Sequence of chain 1.A:
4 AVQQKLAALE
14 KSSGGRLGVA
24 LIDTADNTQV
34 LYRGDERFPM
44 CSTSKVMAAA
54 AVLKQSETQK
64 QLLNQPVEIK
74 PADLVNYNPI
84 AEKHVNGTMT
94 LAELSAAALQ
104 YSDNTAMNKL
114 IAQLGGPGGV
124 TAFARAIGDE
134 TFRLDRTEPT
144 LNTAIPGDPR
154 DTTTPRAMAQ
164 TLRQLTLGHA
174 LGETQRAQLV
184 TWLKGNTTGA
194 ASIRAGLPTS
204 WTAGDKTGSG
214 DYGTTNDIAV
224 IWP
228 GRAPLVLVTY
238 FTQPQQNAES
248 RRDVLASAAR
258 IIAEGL

A small-molecule ligand and the protein it binds are described below.
Small molecule (SMILES): O=C(Nc1cccc(-c2nnn[nH]2)c1)c1cccc(F)c1

Binding-site contacts:
Ligand atom C16 contacts residue ALA125 of chain 1.A at 4.3 Å (hydrophobic).
Ligand atom C18 contacts residue LEU117 of chain 1.A at 3.6 Å (hydrophobic).
Ligand atom C6 contacts residue LYS57 of chain 1.A at 3.7 Å.
Ligand atom C8 contacts residue ALA129 of chain 1.A at 4.1 Å (hydrophobic).
Ligand atom C13 contacts residue PHE126 of chain 1.A at 3.9 Å (hydrophobic).
Ligand atom C7 contacts residue LYS57 of chain 1.A at 4.1 Å.
Ligand atom C17 contacts residue LEU117 of chain 1.A at 3.8 Å (hydrophobic).
Ligand atom N5 contacts residue LYS57 of chain 1.A at 4.0 Å.
Ligand atom O20 contacts residue ALA129 of chain 1.A at 3.2 Å.
Ligand atom C4 contacts residue LYS57 of chain 1.A at 4.1 Å.
Ligand atom C9 contacts residue ALA129 of chain 1.A at 3.6 Å (hydrophobic).
Ligand atom C17 contacts residue GLN58 of chain 1.A at 4.2 Å.
Ligand atom C15 contacts residue ALA125 of chain 1.A at 4.2 Å (hydrophobic).
Ligand atom C8 contacts residue LYS57 of chain 1.A at 4.4 Å.
Ligand atom C17 contacts residue GLY122 of chain 1.A at 3.7 Å.
Ligand atom C18 contacts residue GLN58 of chain 1.A at 3.8 Å.
Ligand atom C14 contacts residue PHE126 of chain 1.A at 4.0 Å (hydrophobic).
Ligand atom C16 contacts residue PHE126 of chain 1.A at 4.2 Å (hydrophobic).
Ligand atom F21 contacts residue GLY122 of chain 1.A at 2.9 Å.
Ligand atom N12 contacts residue LYS57 of chain 1.A at 3.7 Å.
Ligand atom C9 contacts residue LYS57 of chain 1.A at 4.0 Å.
Ligand atom N12 contacts residue PHE126 of chain 1.A at 4.3 Å.
Ligand atom N1 contacts residue THR61 of chain 1.A at 3.5 Å.
Ligand atom C9 contacts residue PHE126 of chain 1.A at 4.4 Å (hydrophobic).
Ligand atom C19 contacts residue PHE126 of chain 1.A at 4.2 Å (hydrophobic).
Ligand atom C15 contacts residue PHE126 of chain 1.A at 3.9 Å (hydrophobic).
Ligand atom F21 contacts residue LEU117 of chain 1.A at 4.1 Å.
Ligand atom C16 contacts residue GLY122 of chain 1.A at 3.3 Å.
Ligand atom N5 contacts residue THR61 of chain 1.A at 4.1 Å.
Ligand atom C18 contacts residue ALA54 of chain 1.A at 4.2 Å (hydrophobic).
Ligand atom F21 contacts residue PHE126 of chain 1.A at 4.3 Å.
Ligand atom C19 contacts residue GLN58 of chain 1.A at 4.2 Å.
Ligand atom C15 contacts residue GLY122 of chain 1.A at 4.1 Å.
Ligand atom C10 contacts residue LYS57 of chain 1.A at 3.5 Å.
Ligand atom F21 contacts residue ALA125 of chain 1.A at 3.5 Å.
Ligand atom O20 contacts residue ALA125 of chain 1.A at 4.1 Å.
Ligand atom C19 contacts residue ALA54 of chain 1.A at 4.3 Å (hydrophobic).
Ligand atom O20 contacts residue PHE126 of chain 1.A at 3.8 Å.
Ligand atom C11 contacts residue LYS57 of chain 1.A at 3.5 Å.
Ligand atom C13 contacts residue ALA129 of chain 1.A at 4.3 Å (hydrophobic).